Binding-site contacts:
Ligand atom CB contacts residue VAL4 of chain 2.E at 4.0 Å (hydrophobic).
Ligand atom CG2 contacts residue GLN3 of chain 2.E at 3.9 Å.
Ligand atom C contacts residue VAL4 of chain 2.E at 4.5 Å (hydrophobic).
Ligand atom CA contacts residue VAL4 of chain 2.E at 4.0 Å (hydrophobic).
Ligand atom C contacts residue ALA2 of chain 2.E at 3.6 Å (hydrophobic).
Ligand atom CG2 contacts residue ALA2 of chain 2.E at 4.3 Å (hydrophobic).
Ligand atom OE2 contacts residue VAL4 of chain 2.E at 3.6 Å.
Ligand atom CA contacts residue GLN3 of chain 2.E at 4.3 Å.
Ligand atom CB contacts residue GLN3 of chain 2.E at 3.6 Å.
Ligand atom O contacts residue VAL4 of chain 2.E at 4.4 Å.
Ligand atom N contacts residue VAL4 of chain 2.E at 3.0 Å (h-bond).
Ligand atom CB contacts residue GLN3 of chain 2.E at 4.1 Å.
Ligand atom C contacts residue VAL4 of chain 2.E at 4.4 Å (hydrophobic).
Ligand atom CA contacts residue VAL4 of chain 2.E at 3.5 Å (hydrophobic).
Ligand atom OE1 contacts residue VAL4 of chain 2.E at 3.3 Å (h-bond).
Ligand atom CA contacts residue ALA2 of chain 2.E at 3.4 Å (hydrophobic).
Ligand atom N contacts residue ALA2 of chain 2.E at 4.3 Å.
Ligand atom N contacts residue VAL4 of chain 2.E at 4.1 Å.
Ligand atom N contacts residue ALA2 of chain 2.E at 2.8 Å (h-bond).
Ligand atom C contacts residue VAL4 of chain 2.E at 3.5 Å (hydrophobic).
Ligand atom C contacts residue GLN3 of chain 2.E at 3.8 Å.
Ligand atom CB contacts residue ALA2 of chain 2.E at 4.0 Å (hydrophobic).
Ligand atom O contacts residue GLN3 of chain 2.E at 3.0 Å (h-bond).
Ligand atom CG2 contacts residue VAL4 of chain 2.E at 3.4 Å (hydrophobic).
Ligand atom CD contacts residue VAL4 of chain 2.E at 3.8 Å (hydrophobic).
Ligand atom CB contacts residue VAL4 of chain 2.E at 4.2 Å (hydrophobic).
Ligand atom CG1 contacts residue GLN3 of chain 2.E at 3.0 Å.
Ligand atom CB contacts residue ALA2 of chain 2.E at 3.5 Å (hydrophobic).
Ligand atom CA contacts residue ALA2 of chain 2.E at 3.8 Å (hydrophobic).
Ligand atom C contacts residue ALA2 of chain 2.E at 4.2 Å (hydrophobic).
Ligand atom N contacts residue GLN3 of chain 2.E at 4.5 Å.
Ligand atom OG contacts residue GLN3 of chain 2.E at 3.3 Å (h-bond).
Ligand atom CG2 contacts residue SER5 of chain 2.E at 3.2 Å.
Ligand atom O contacts residue VAL4 of chain 2.E at 4.2 Å.

The small molecule below binds the protein below.
Small molecule (SMILES): CC[C@H](C)[C@H](N)C(=O)N[C@@H](CO)C(=O)N[C@@H](CCC(=O)O)C(=O)N[C@H](C=O)C(C)C

Sequence of chain 2.E:
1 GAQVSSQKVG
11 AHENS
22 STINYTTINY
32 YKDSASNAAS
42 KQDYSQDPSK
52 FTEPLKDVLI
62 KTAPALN